Sequence of chain 1.D:
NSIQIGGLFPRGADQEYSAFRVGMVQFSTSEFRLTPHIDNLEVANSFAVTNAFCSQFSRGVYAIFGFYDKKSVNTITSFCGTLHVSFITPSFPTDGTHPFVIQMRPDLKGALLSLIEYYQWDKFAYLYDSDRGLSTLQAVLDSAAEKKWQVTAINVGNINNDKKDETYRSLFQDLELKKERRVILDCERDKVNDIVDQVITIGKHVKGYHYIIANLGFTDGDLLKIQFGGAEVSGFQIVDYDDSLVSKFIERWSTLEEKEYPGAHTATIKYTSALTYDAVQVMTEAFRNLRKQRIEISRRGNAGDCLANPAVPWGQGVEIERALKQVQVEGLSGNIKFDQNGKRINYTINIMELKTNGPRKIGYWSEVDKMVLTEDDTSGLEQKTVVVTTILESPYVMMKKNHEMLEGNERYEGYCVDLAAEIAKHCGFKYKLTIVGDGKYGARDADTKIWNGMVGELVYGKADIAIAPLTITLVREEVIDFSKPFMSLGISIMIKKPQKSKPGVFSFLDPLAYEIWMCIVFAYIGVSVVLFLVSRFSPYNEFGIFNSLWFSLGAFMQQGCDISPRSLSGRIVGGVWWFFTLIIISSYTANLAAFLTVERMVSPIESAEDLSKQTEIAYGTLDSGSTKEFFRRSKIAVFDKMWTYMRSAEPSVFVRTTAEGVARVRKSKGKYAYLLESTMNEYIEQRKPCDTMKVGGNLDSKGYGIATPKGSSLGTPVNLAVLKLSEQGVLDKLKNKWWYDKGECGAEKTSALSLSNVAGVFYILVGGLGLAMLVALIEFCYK

Sequence of chain 1.C:
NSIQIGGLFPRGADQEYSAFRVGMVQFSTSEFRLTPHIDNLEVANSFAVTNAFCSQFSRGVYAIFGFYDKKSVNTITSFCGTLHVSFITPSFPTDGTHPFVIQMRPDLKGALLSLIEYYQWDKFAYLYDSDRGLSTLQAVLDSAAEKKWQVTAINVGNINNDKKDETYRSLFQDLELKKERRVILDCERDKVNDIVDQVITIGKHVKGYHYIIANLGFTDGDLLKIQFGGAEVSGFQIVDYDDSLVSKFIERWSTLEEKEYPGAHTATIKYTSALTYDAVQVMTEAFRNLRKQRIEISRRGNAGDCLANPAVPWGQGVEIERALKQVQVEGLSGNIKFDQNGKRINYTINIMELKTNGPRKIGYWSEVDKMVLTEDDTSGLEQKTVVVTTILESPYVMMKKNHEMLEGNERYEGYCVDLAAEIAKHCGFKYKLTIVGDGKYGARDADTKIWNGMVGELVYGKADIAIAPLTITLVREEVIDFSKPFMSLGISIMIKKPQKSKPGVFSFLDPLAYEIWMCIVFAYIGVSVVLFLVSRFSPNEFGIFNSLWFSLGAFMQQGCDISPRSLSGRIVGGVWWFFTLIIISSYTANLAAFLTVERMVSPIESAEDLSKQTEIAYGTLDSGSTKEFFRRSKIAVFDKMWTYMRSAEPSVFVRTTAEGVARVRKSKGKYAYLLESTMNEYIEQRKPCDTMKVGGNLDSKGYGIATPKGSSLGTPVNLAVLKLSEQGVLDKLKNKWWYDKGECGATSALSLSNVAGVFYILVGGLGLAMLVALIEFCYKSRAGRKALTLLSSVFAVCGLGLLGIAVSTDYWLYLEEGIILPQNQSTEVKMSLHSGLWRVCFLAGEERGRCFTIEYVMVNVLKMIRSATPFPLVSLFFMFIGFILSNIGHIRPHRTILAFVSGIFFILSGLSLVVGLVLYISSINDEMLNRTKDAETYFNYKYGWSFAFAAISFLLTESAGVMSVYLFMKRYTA

Binding-site contacts:
Ligand atom C10 contacts residue SER507 of chain 1.C at 3.6 Å.
Ligand atom C06 contacts residue TYR607 of chain 1.C at 3.5 Å (hydrophobic).
Ligand atom C12 contacts residue LEU611 of chain 1.C at 3.5 Å (hydrophobic).
Ligand atom C12 contacts residue PRO511 of chain 1.C at 3.7 Å (hydrophobic).
Ligand atom C20 contacts residue ASP510 of chain 1.C at 3.8 Å.
Ligand atom C23 contacts residue ASP510 of chain 1.C at 3.3 Å.
Ligand atom C07 contacts residue SER507 of chain 1.C at 3.6 Å.
Ligand atom C16 contacts residue PRO511 of chain 1.C at 3.7 Å (hydrophobic).
Ligand atom C20 contacts residue PHE614 of chain 1.C at 3.5 Å (hydrophobic).
Ligand atom N15 contacts residue PRO511 of chain 1.C at 3.7 Å.
Ligand atom C16 contacts residue PHE614 of chain 1.C at 3.5 Å (hydrophobic).
Ligand atom N01 contacts residue LEU615 of chain 1.C at 3.5 Å.
Ligand atom C13 contacts residue PHE614 of chain 1.C at 3.7 Å (hydrophobic).
Ligand atom C14 contacts residue PHE614 of chain 1.C at 3.6 Å (hydrophobic).
Ligand atom N01 contacts residue LEU778 of chain 1.C at 3.6 Å.
Ligand atom C03 contacts residue LEU611 of chain 1.C at 3.6 Å (hydrophobic).
Ligand atom C25 contacts residue PRO503 of chain 1.C at 3.7 Å (hydrophobic).
Ligand atom C17 contacts residue ASN610 of chain 1.C at 3.8 Å.
Ligand atom C18 contacts residue THR775 of chain 1.D at 3.4 Å.
Ligand atom O11 contacts residue SER507 of chain 1.C at 3.8 Å.
Ligand atom C17 contacts residue SER776 of chain 1.D at 3.7 Å.
Ligand atom N21 contacts residue PHE614 of chain 1.C at 3.7 Å.
Ligand atom C07 contacts residue LEU611 of chain 1.C at 3.6 Å (hydrophobic).
Ligand atom C07 contacts residue PHE508 of chain 1.C at 3.5 Å (hydrophobic).
Ligand atom N15 contacts residue PHE614 of chain 1.C at 3.3 Å.
Ligand atom C08 contacts residue LEU611 of chain 1.C at 3.4 Å (hydrophobic).
Ligand atom C17 contacts residue THR775 of chain 1.D at 3.6 Å.
Ligand atom C13 contacts residue ASP510 of chain 1.C at 3.7 Å.
Ligand atom C06 contacts residue PHE508 of chain 1.C at 3.7 Å (hydrophobic).
Ligand atom C09 contacts residue LEU611 of chain 1.C at 3.8 Å (hydrophobic).
Ligand atom C04 contacts residue LEU778 of chain 1.C at 3.8 Å (hydrophobic).
Ligand atom C05 contacts residue VAL783 of chain 1.C at 3.5 Å (hydrophobic).
Ligand atom C09 contacts residue SER507 of chain 1.C at 3.6 Å.
Ligand atom C18 contacts residue ALA777 of chain 1.D at 3.8 Å (hydrophobic).
Ligand atom C19 contacts residue PHE614 of chain 1.C at 3.8 Å (hydrophobic).
Ligand atom C17 contacts residue ALA777 of chain 1.D at 3.9 Å (hydrophobic).
Ligand atom O11 contacts residue ASN782 of chain 1.C at 3.8 Å.
Ligand atom C18 contacts residue ASP510 of chain 1.C at 3.7 Å.
Ligand atom C19 contacts residue ASP510 of chain 1.C at 3.7 Å.
Ligand atom C16 contacts residue ASN610 of chain 1.C at 3.3 Å.

The small molecule below binds the protein below.
Small molecule (SMILES): N#Cc1ccccc1-c1cc(-c2ccccn2)cn(-c2ccccc2)c1=O

Sequence of chain 1.B:
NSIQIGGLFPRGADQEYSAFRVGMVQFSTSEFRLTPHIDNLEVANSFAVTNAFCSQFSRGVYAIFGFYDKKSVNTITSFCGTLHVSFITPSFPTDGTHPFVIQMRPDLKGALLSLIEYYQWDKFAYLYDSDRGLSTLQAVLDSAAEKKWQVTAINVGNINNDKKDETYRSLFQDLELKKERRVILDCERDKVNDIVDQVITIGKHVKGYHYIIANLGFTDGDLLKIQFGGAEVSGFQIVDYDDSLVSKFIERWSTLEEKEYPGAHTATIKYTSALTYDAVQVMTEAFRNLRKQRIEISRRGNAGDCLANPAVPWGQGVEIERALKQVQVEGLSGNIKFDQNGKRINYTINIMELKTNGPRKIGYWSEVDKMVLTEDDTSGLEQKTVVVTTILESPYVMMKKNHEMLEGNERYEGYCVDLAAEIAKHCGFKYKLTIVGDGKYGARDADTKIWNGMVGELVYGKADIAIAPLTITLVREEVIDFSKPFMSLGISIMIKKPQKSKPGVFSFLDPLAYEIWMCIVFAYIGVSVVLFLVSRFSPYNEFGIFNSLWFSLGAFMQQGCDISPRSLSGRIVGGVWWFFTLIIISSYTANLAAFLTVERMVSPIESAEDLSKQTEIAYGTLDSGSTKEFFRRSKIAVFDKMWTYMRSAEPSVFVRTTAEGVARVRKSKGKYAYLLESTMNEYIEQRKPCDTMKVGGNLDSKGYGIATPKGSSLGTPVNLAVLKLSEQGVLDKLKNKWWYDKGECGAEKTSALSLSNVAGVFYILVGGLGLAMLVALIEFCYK